This protein binds this small molecule.
Small molecule (SMILES): CC(=O)N[C@H]1[C@H](O[C@H]2[C@H](O)[C@@H](NC(C)=O)CO[C@@H]2CO)O[C@H](CO)[C@@H](O[C@@H]2O[C@H](CO)[C@@H](O)[C@H](O[C@H]3O[C@H](CO)[C@@H](O)[C@H](O)[C@@H]3O)[C@@H]2O)[C@@H]1O

Sequence of chain 1.B:
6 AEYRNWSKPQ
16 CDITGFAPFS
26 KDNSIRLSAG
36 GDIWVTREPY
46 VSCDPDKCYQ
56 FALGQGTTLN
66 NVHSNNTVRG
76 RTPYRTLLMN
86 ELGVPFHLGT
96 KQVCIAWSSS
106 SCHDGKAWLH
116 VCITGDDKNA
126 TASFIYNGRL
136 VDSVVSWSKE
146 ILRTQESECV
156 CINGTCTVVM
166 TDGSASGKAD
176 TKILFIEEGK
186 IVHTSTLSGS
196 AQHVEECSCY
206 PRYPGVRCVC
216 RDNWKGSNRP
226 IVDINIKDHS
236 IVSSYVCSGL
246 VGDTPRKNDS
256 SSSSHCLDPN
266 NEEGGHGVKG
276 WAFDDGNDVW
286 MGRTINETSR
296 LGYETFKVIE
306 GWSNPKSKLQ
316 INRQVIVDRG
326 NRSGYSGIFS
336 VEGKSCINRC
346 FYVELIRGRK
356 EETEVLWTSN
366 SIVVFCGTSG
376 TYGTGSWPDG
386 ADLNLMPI

Binding-site contacts:
Ligand atom O3 contacts residue ASN317 of chain 1.C at 3.1 Å (h-bond).
Ligand atom O7 contacts residue ASN124 of chain 1.B at 3.3 Å (h-bond).
Ligand atom O4 contacts residue ARG318 of chain 1.C at 3.8 Å.
Ligand atom C4 contacts residue GLN315 of chain 1.C at 3.2 Å.
Ligand atom C5 contacts residue ASN124 of chain 1.B at 3.6 Å.
Ligand atom O3 contacts residue ASP254 of chain 1.C at 3.8 Å.
Ligand atom O2 contacts residue ASN317 of chain 1.C at 3.9 Å.
Ligand atom O2 contacts residue GLN315 of chain 1.C at 2.9 Å (h-bond).
Ligand atom C8 contacts residue TYR377 of chain 1.C at 3.9 Å (hydrophobic).
Ligand atom O5 contacts residue GLY378 of chain 1.C at 3.3 Å.
Ligand atom O4 contacts residue ASN317 of chain 1.C at 3.6 Å.
Ligand atom O2 contacts residue ILE316 of chain 1.C at 3.9 Å.
Ligand atom C7 contacts residue ASN124 of chain 1.B at 3.2 Å.
Ligand atom C8 contacts residue ASN317 of chain 1.C at 3.6 Å.
Ligand atom C6 contacts residue GLY378 of chain 1.C at 3.6 Å.
Ligand atom C3 contacts residue GLN315 of chain 1.C at 3.5 Å.
Ligand atom C5 contacts residue GLN315 of chain 1.C at 3.8 Å.
Ligand atom O5 contacts residue ILE316 of chain 1.C at 3.8 Å.
Ligand atom C1 contacts residue ASN124 of chain 1.B at 1.4 Å.
Ligand atom O6 contacts residue THR379 of chain 1.C at 3.7 Å.
Ligand atom O6 contacts residue GLY378 of chain 1.C at 2.8 Å (h-bond).
Ligand atom C3 contacts residue ASN317 of chain 1.C at 3.7 Å.
Ligand atom O3 contacts residue ILE316 of chain 1.C at 3.9 Å.
Ligand atom O4 contacts residue ARG318 of chain 1.C at 3.4 Å (salt-bridge).
Ligand atom C6 contacts residue TYR377 of chain 1.C at 3.3 Å (hydrophobic).
Ligand atom C2 contacts residue ASN124 of chain 1.B at 2.4 Å.
Ligand atom O3 contacts residue GLN315 of chain 1.C at 3.2 Å (h-bond).
Ligand atom N2 contacts residue ASN124 of chain 1.B at 2.8 Å (h-bond).
Ligand atom C5 contacts residue TYR377 of chain 1.C at 3.9 Å (hydrophobic).
Ligand atom C2 contacts residue GLN315 of chain 1.C at 3.8 Å.
Ligand atom O5 contacts residue THR379 of chain 1.C at 3.4 Å.
Ligand atom N2 contacts residue ASN317 of chain 1.C at 3.8 Å.
Ligand atom O6 contacts residue TYR377 of chain 1.C at 3.5 Å.
Ligand atom O3 contacts residue GLN315 of chain 1.C at 3.6 Å.
Ligand atom O5 contacts residue ASN124 of chain 1.B at 2.4 Å (h-bond).
Ligand atom C7 contacts residue ASN317 of chain 1.C at 3.8 Å.
Ligand atom C3 contacts residue ASN124 of chain 1.B at 3.7 Å.
Ligand atom O2 contacts residue ARG318 of chain 1.C at 3.4 Å.
Ligand atom O4 contacts residue GLN315 of chain 1.C at 3.7 Å.
Ligand atom C6 contacts residue GLN315 of chain 1.C at 3.6 Å.

Sequence of chain 1.C:
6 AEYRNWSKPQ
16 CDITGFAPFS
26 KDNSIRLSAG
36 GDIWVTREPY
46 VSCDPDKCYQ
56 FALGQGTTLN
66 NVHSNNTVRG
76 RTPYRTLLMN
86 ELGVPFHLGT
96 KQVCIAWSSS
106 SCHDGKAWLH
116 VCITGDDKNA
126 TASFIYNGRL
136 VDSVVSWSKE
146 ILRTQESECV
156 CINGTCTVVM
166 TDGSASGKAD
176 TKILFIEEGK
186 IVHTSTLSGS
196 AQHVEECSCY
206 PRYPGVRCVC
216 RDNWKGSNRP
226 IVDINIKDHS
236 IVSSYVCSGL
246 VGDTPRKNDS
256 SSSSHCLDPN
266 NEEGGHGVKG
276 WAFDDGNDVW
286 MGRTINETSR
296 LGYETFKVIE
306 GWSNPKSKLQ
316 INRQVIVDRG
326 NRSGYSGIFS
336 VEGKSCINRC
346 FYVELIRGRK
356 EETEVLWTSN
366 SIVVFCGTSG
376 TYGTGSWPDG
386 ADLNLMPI